A small-molecule ligand and the protein it binds are described below.
Small molecule (SMILES): CC(=O)N[C@@H]1[C@@H](O)[C@H](O)[C@@H](CO)O[C@H]1O

Binding-site contacts:
Ligand atom O7 contacts residue THR29 of chain 1.A at 4.4 Å.
Ligand atom C7 contacts residue ASN27 of chain 1.A at 3.3 Å.
Ligand atom O7 contacts residue ASN27 of chain 1.A at 3.3 Å (h-bond).
Ligand atom C5 contacts residue ASN27 of chain 1.A at 3.6 Å.
Ligand atom C1 contacts residue ASN27 of chain 1.A at 1.4 Å.
Ligand atom O5 contacts residue ASN27 of chain 1.A at 2.4 Å (h-bond).
Ligand atom C2 contacts residue ASN27 of chain 1.A at 2.2 Å.
Ligand atom C4 contacts residue ASN27 of chain 1.A at 4.1 Å.
Ligand atom C8 contacts residue THR29 of chain 1.A at 3.9 Å.
Ligand atom C3 contacts residue ASN27 of chain 1.A at 3.6 Å.
Ligand atom C7 contacts residue THR29 of chain 1.A at 4.3 Å.
Ligand atom N2 contacts residue ASN27 of chain 1.A at 2.6 Å (h-bond).
Ligand atom C8 contacts residue ASN43 of chain 1.A at 4.0 Å.

Sequence of chain 1.A:
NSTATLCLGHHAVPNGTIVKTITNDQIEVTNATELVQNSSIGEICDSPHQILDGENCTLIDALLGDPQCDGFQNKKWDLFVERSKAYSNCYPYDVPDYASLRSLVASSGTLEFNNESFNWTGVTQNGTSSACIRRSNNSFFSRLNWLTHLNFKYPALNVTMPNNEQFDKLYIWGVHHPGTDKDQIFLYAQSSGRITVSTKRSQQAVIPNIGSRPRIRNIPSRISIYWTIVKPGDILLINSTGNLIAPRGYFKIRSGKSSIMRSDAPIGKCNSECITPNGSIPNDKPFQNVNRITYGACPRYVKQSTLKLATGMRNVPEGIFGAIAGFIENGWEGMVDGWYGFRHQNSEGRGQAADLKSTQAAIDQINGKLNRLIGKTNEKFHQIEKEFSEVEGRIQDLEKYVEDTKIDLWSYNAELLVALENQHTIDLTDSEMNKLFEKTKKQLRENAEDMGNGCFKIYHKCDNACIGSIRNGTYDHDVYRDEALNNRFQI